Sequence of chain 1.C:
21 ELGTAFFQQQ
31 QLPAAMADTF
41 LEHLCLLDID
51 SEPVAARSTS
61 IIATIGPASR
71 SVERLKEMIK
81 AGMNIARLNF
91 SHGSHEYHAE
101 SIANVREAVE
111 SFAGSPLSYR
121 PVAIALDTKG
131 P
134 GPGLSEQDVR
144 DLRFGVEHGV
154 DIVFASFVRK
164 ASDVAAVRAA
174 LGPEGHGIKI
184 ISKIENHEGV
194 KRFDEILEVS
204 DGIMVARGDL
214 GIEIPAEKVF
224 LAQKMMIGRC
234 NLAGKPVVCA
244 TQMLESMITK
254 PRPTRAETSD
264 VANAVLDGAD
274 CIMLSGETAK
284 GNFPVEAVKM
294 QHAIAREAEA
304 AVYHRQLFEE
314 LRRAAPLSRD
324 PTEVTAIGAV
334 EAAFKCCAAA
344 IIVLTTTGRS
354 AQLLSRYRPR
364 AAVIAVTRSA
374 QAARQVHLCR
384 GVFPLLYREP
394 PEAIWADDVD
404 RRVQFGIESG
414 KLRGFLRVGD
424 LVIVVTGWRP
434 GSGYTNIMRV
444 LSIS

This small molecule binds to this protein.
Small molecule (SMILES): O=C([O-])C(=O)[O-]

Binding-site contacts:
Ligand atom O4 contacts residue MG1 of chain 1.T at 2.2 Å.
Ligand atom O2 contacts residue ALA209 of chain 1.C at 4.2 Å.
Ligand atom O1 contacts residue GLY211 of chain 1.C at 2.9 Å (h-bond).
Ligand atom O4 contacts residue GLU188 of chain 1.C at 3.3 Å (salt-bridge).
Ligand atom O3 contacts residue MG1 of chain 1.T at 2.1 Å.
Ligand atom O1 contacts residue THR244 of chain 1.C at 2.6 Å (h-bond).
Ligand atom O2 contacts residue MET207 of chain 1.C at 4.1 Å.
Ligand atom C1 contacts residue GLU188 of chain 1.C at 3.5 Å.
Ligand atom O2 contacts residue THR244 of chain 1.C at 3.5 Å (h-bond).
Ligand atom O4 contacts residue ARG87 of chain 1.C at 4.4 Å.
Ligand atom C2 contacts residue LYS186 of chain 1.C at 3.6 Å.
Ligand atom C2 contacts residue ALA209 of chain 1.C at 3.8 Å (hydrophobic).
Ligand atom O2 contacts residue MG1 of chain 1.T at 4.2 Å.
Ligand atom C2 contacts residue GLU188 of chain 1.C at 3.8 Å.
Ligand atom O3 contacts residue GLY211 of chain 1.C at 3.8 Å.
Ligand atom C1 contacts residue ALA209 of chain 1.C at 3.5 Å (hydrophobic).
Ligand atom O4 contacts residue ALA209 of chain 1.C at 4.3 Å.
Ligand atom O4 contacts residue ASP212 of chain 1.C at 4.2 Å.
Ligand atom O1 contacts residue ASP212 of chain 1.C at 4.0 Å.
Ligand atom C2 contacts residue MG1 of chain 1.T at 3.0 Å.
Ligand atom C2 contacts residue THR244 of chain 1.C at 4.0 Å.
Ligand atom C1 contacts residue MG1 of chain 1.T at 2.8 Å.
Ligand atom O2 contacts residue MET276 of chain 1.C at 4.1 Å.
Ligand atom C1 contacts residue THR244 of chain 1.C at 3.6 Å.
Ligand atom O2 contacts residue LYS186 of chain 1.C at 3.8 Å.
Ligand atom O1 contacts residue ARG210 of chain 1.C at 3.5 Å (salt-bridge).
Ligand atom O3 contacts residue ALA209 of chain 1.C at 3.8 Å.
Ligand atom O3 contacts residue GLU188 of chain 1.C at 2.9 Å (salt-bridge).
Ligand atom O2 contacts residue ARG87 of chain 1.C at 4.0 Å.
Ligand atom O1 contacts residue MG1 of chain 1.T at 4.1 Å.
Ligand atom C1 contacts residue ASP212 of chain 1.C at 3.9 Å.
Ligand atom O1 contacts residue ALA209 of chain 1.C at 3.3 Å.
Ligand atom C1 contacts residue ARG210 of chain 1.C at 4.4 Å.
Ligand atom O4 contacts residue LYS186 of chain 1.C at 2.7 Å (salt-bridge).
Ligand atom O3 contacts residue ASP212 of chain 1.C at 3.0 Å (salt-bridge).
Ligand atom C1 contacts residue GLY211 of chain 1.C at 3.8 Å.